This small molecule binds to this protein.
Small molecule (SMILES): CC(=O)N[C@@H]1[C@@H](O)[C@H](O)[C@@H](CO)O[C@H]1O

Binding-site contacts:
Ligand atom C6 contacts residue GLU44 of chain 1.C at 3.9 Å.
Ligand atom C1 contacts residue ASN45 of chain 1.C at 1.4 Å.
Ligand atom N2 contacts residue ASN45 of chain 1.C at 3.0 Å (h-bond).
Ligand atom O5 contacts residue GLU44 of chain 1.C at 4.4 Å.
Ligand atom C2 contacts residue ASN45 of chain 1.C at 2.5 Å.
Ligand atom C3 contacts residue ASN45 of chain 1.C at 3.8 Å.
Ligand atom C7 contacts residue ASN45 of chain 1.C at 3.7 Å.
Ligand atom C8 contacts residue ASN45 of chain 1.C at 4.1 Å.
Ligand atom C4 contacts residue ASN45 of chain 1.C at 4.3 Å.
Ligand atom C5 contacts residue ASN45 of chain 1.C at 3.7 Å.
Ligand atom O5 contacts residue ASN45 of chain 1.C at 2.4 Å (h-bond).
Ligand atom O7 contacts residue ASN45 of chain 1.C at 4.5 Å.
Ligand atom O6 contacts residue GLU44 of chain 1.C at 4.5 Å.

Sequence of chain 1.C:
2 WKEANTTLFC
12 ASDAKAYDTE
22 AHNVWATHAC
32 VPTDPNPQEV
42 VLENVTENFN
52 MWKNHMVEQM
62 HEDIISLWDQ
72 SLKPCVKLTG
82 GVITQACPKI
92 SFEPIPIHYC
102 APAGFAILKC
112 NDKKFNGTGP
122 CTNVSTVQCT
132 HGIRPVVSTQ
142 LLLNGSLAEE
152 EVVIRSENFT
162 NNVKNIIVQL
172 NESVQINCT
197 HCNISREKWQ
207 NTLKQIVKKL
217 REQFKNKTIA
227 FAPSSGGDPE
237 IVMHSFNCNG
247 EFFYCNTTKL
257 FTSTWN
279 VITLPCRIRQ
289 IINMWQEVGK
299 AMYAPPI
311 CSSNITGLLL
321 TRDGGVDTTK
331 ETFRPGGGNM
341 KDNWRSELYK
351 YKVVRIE